The protein below binds the small molecule below.
Small molecule (SMILES): O=C1C[C@@H](C(=O)O)NC(=O)N1

Binding-site contacts:
Ligand atom O4 contacts residue HIS131 of chain 2.A at 3.2 Å (h-bond).
Ligand atom C5 contacts residue HIS14 of chain 2.A at 3.5 Å.
Ligand atom O4 contacts residue ZN1 of chain 2.G at 2.6 Å.
Ligand atom O2 contacts residue NCD1 of chain 2.B at 0.4 Å (h-bond).
Ligand atom O2 contacts residue VAL201 of chain 2.A at 3.6 Å.
Ligand atom C7 contacts residue ARG16 of chain 2.A at 3.3 Å.
Ligand atom O71 contacts residue PRO243 of chain 2.A at 2.9 Å (h-bond).
Ligand atom O72 contacts residue PHE104 of chain 2.A at 3.1 Å.
Ligand atom O71 contacts residue PHE104 of chain 2.A at 3.3 Å.
Ligand atom C7 contacts residue PHE104 of chain 2.A at 3.5 Å (hydrophobic).
Ligand atom O72 contacts residue ASN46 of chain 2.A at 2.9 Å (h-bond).
Ligand atom C2 contacts residue PRO243 of chain 2.A at 3.5 Å (hydrophobic).
Ligand atom C6 contacts residue NCD1 of chain 2.B at 0.5 Å.
Ligand atom C6 contacts residue ALA229 of chain 2.A at 3.4 Å (hydrophobic).
Ligand atom N1 contacts residue NCD1 of chain 2.B at 0.9 Å (h-bond).
Ligand atom O4 contacts residue THR103 of chain 2.A at 2.5 Å (h-bond).
Ligand atom O4 contacts residue NCD1 of chain 2.B at 0.5 Å (h-bond).
Ligand atom C5 contacts residue NCD1 of chain 2.B at 0.6 Å.
Ligand atom O71 contacts residue HIS231 of chain 2.A at 3.0 Å (h-bond).
Ligand atom N3 contacts residue NCD1 of chain 2.B at 1.7 Å.
Ligand atom N3 contacts residue ARG202 of chain 2.A at 3.2 Å (salt-bridge).
Ligand atom C2 contacts residue ARG202 of chain 2.A at 3.6 Å.
Ligand atom O2 contacts residue ARG202 of chain 2.A at 2.9 Å (salt-bridge).
Ligand atom O71 contacts residue NCD1 of chain 2.B at 0.2 Å (h-bond).
Ligand atom N3 contacts residue THR103 of chain 2.A at 2.7 Å (h-bond).
Ligand atom O72 contacts residue ARG16 of chain 2.A at 2.8 Å (salt-bridge).
Ligand atom O2 contacts residue GLY244 of chain 2.A at 3.3 Å (h-bond).
Ligand atom N1 contacts residue ALA229 of chain 2.A at 3.2 Å.
Ligand atom C5 contacts residue ZN1 of chain 2.F at 3.4 Å.
Ligand atom C4 contacts residue NCD1 of chain 2.B at 0.9 Å.
Ligand atom C4 contacts residue THR103 of chain 2.A at 2.7 Å.
Ligand atom C4 contacts residue ZN1 of chain 2.G at 3.4 Å.
Ligand atom O2 contacts residue PRO243 of chain 2.A at 3.3 Å.
Ligand atom N1 contacts residue PRO243 of chain 2.A at 3.1 Å (h-bond).
Ligand atom C7 contacts residue NCD1 of chain 2.B at 0.2 Å.
Ligand atom O71 contacts residue ARG16 of chain 2.A at 2.8 Å (salt-bridge).
Ligand atom N1 contacts residue GLY244 of chain 2.A at 3.5 Å.
Ligand atom O72 contacts residue NCD1 of chain 2.B at 0.5 Å (h-bond).
Ligand atom O72 contacts residue HIS14 of chain 2.A at 3.4 Å (h-bond).
Ligand atom C2 contacts residue NCD1 of chain 2.B at 0.2 Å.

Sequence of chain 2.A:
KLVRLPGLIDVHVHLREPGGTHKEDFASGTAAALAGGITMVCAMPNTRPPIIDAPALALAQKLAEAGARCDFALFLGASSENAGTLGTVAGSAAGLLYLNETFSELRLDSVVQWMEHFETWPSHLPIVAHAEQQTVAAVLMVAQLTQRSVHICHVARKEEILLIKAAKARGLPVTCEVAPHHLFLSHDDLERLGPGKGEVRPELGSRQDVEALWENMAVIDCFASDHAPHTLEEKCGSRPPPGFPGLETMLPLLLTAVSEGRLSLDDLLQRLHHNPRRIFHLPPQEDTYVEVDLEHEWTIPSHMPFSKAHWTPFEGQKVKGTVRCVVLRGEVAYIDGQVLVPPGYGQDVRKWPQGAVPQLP